Sequence of chain 2.A:
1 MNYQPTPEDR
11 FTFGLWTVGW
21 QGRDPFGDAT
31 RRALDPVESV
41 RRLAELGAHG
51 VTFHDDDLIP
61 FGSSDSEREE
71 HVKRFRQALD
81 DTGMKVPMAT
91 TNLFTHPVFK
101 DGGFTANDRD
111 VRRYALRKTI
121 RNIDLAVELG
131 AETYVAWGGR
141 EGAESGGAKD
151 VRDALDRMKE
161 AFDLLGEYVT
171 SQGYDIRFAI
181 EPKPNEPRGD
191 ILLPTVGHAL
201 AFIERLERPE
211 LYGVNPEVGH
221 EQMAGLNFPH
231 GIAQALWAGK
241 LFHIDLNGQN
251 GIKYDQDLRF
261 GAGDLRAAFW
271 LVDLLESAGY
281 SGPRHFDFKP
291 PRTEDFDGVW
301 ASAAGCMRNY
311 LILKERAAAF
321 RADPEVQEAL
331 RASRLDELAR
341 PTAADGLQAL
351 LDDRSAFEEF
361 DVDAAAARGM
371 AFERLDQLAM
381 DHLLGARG

Sequence of chain 4.A:
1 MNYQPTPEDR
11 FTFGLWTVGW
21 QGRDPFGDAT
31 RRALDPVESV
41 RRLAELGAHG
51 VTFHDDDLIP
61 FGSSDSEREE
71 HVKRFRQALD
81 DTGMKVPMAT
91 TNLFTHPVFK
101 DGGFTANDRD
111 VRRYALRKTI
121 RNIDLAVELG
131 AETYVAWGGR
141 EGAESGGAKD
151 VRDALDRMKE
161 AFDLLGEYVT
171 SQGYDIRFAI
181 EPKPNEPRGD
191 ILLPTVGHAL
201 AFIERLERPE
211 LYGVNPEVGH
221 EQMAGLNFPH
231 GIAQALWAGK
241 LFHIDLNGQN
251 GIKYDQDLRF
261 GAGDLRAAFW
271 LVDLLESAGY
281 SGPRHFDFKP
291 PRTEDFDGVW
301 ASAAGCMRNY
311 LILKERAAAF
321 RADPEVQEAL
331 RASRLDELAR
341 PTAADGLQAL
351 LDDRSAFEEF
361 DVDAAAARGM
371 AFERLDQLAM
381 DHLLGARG

A protein and the small-molecule ligand that binds it are described below.
Small molecule (SMILES): OC[C@@H](O)C(O)[C@@H](O)CO

Binding-site contacts:
Ligand atom O1 contacts residue PHE26 of chain 2.A at 3.8 Å.
Ligand atom O2 contacts residue GLU181 of chain 4.A at 2.9 Å (salt-bridge).
Ligand atom O3 contacts residue MG1 of chain 4.C at 3.5 Å.
Ligand atom O5 contacts residue TRP137 of chain 4.A at 3.7 Å.
Ligand atom C2 contacts residue MG1 of chain 4.C at 3.2 Å.
Ligand atom O2 contacts residue ASP287 of chain 4.A at 2.8 Å (salt-bridge).
Ligand atom O2 contacts residue MG1 of chain 4.B at 3.6 Å.
Ligand atom C1 contacts residue HIS220 of chain 4.A at 4.1 Å.
Ligand atom C1 contacts residue MG1 of chain 4.B at 3.7 Å.
Ligand atom C5 contacts residue HIS54 of chain 4.A at 3.4 Å.
Ligand atom C3 contacts residue TRP137 of chain 4.A at 3.8 Å (hydrophobic).
Ligand atom O2 contacts residue MG1 of chain 4.C at 2.2 Å.
Ligand atom O1 contacts residue MG1 of chain 4.B at 2.8 Å.
Ligand atom O1 contacts residue TRP137 of chain 4.A at 3.8 Å.
Ligand atom C3 contacts residue ASP287 of chain 4.A at 3.5 Å.
Ligand atom O3 contacts residue ASP287 of chain 4.A at 2.7 Å (salt-bridge).
Ligand atom O5 contacts residue HIS54 of chain 4.A at 2.7 Å (h-bond).
Ligand atom C2 contacts residue HIS220 of chain 4.A at 3.8 Å.
Ligand atom C4 contacts residue MG1 of chain 4.C at 3.3 Å.
Ligand atom O3 contacts residue TRP16 of chain 4.A at 3.5 Å (h-bond).
Ligand atom O4 contacts residue GLU181 of chain 4.A at 2.5 Å (salt-bridge).
Ligand atom C5 contacts residue GLU181 of chain 4.A at 3.9 Å.
Ligand atom O4 contacts residue MG1 of chain 4.C at 2.1 Å.
Ligand atom C3 contacts residue MG1 of chain 4.C at 3.5 Å.
Ligand atom O5 contacts residue PHE94 of chain 4.A at 3.9 Å.
Ligand atom O1 contacts residue LYS183 of chain 4.A at 3.0 Å (salt-bridge).
Ligand atom C1 contacts residue PHE26 of chain 2.A at 3.7 Å (hydrophobic).
Ligand atom C4 contacts residue TRP137 of chain 4.A at 3.7 Å (hydrophobic).
Ligand atom C2 contacts residue ASP287 of chain 4.A at 3.7 Å.
Ligand atom C4 contacts residue ASP287 of chain 4.A at 3.6 Å.
Ligand atom O2 contacts residue GLU217 of chain 4.A at 2.8 Å (salt-bridge).
Ligand atom C4 contacts residue GLU181 of chain 4.A at 3.1 Å.
Ligand atom C2 contacts residue TRP137 of chain 4.A at 3.7 Å (hydrophobic).
Ligand atom O4 contacts residue ASP245 of chain 4.A at 3.1 Å (salt-bridge).
Ligand atom O4 contacts residue ASP287 of chain 4.A at 2.7 Å (salt-bridge).
Ligand atom O1 contacts residue HIS220 of chain 4.A at 3.1 Å (h-bond).
Ligand atom C2 contacts residue GLU181 of chain 4.A at 3.5 Å.
Ligand atom O1 contacts residue ASP255 of chain 4.A at 3.9 Å.
Ligand atom O2 contacts residue HIS220 of chain 4.A at 3.3 Å (h-bond).
Ligand atom C1 contacts residue TRP137 of chain 4.A at 3.8 Å (hydrophobic).